Binding-site contacts:
Ligand atom PG contacts residue MG1 of chain 1.C at 3.2 Å.
Ligand atom O3G contacts residue GLY72 of chain 1.A at 2.7 Å (h-bond).
Ligand atom O3G contacts residue ASP26 of chain 1.A at 3.5 Å.
Ligand atom O1G contacts residue THR50 of chain 1.A at 3.0 Å (h-bond).
Ligand atom N2 contacts residue ASP138 of chain 1.A at 3.0 Å (salt-bridge).
Ligand atom O2' contacts residue LEU171 of chain 1.A at 3.3 Å.
Ligand atom O2A contacts residue ILE47 of chain 1.A at 3.6 Å.
Ligand atom O1A contacts residue THR32 of chain 1.A at 2.6 Å (h-bond).
Ligand atom C4' contacts residue ASN27 of chain 1.A at 3.3 Å.
Ligand atom N3B contacts residue MG1 of chain 1.C at 3.6 Å.
Ligand atom C5' contacts residue ASN27 of chain 1.A at 3.1 Å.
Ligand atom N1 contacts residue LYS136 of chain 1.A at 3.6 Å.
Ligand atom PB contacts residue MG1 of chain 1.C at 3.4 Å.
Ligand atom O2B contacts residue THR31 of chain 1.A at 3.0 Å (h-bond).
Ligand atom O4' contacts residue LYS136 of chain 1.A at 3.1 Å (salt-bridge).
Ligand atom C2 contacts residue LEU171 of chain 1.A at 3.5 Å (hydrophobic).
Ligand atom O2B contacts residue MG1 of chain 1.C at 2.0 Å.
Ligand atom O5' contacts residue THR32 of chain 1.A at 3.6 Å (h-bond).
Ligand atom O1B contacts residue SER28 of chain 1.A at 3.3 Å (h-bond).
Ligand atom O1A contacts residue THR31 of chain 1.A at 3.5 Å (h-bond).
Ligand atom PB contacts residue LYS30 of chain 1.A at 3.5 Å.
Ligand atom O6 contacts residue LYS136 of chain 1.A at 3.3 Å (salt-bridge).
Ligand atom O1B contacts residue LYS30 of chain 1.A at 2.7 Å (salt-bridge).
Ligand atom O3G contacts residue LYS30 of chain 1.A at 2.6 Å (salt-bridge).
Ligand atom PB contacts residue GLY29 of chain 1.A at 3.6 Å.
Ligand atom N7 contacts residue ASN135 of chain 1.A at 3.1 Å (h-bond).
Ligand atom C2 contacts residue ASP138 of chain 1.A at 3.6 Å.
Ligand atom O1B contacts residue GLY29 of chain 1.A at 2.9 Å (h-bond).
Ligand atom C5 contacts residue ASN135 of chain 1.A at 3.6 Å.
Ligand atom O6 contacts residue ASN169 of chain 1.A at 3.3 Å.
Ligand atom O6 contacts residue ASN135 of chain 1.A at 3.3 Å (h-bond).
Ligand atom O1A contacts residue GLY29 of chain 1.A at 3.4 Å.
Ligand atom N1 contacts residue ASP138 of chain 1.A at 2.8 Å (salt-bridge).
Ligand atom O1G contacts residue MG1 of chain 1.C at 2.0 Å.
Ligand atom O2B contacts residue LYS30 of chain 1.A at 3.6 Å.
Ligand atom C6 contacts residue ASP138 of chain 1.A at 3.6 Å.
Ligand atom C8 contacts residue THR32 of chain 1.A at 3.6 Å.
Ligand atom O6 contacts residue GLY170 of chain 1.A at 2.8 Å (h-bond).
Ligand atom O3A contacts residue GLY29 of chain 1.A at 3.1 Å (h-bond).
Ligand atom N3B contacts residue ASN27 of chain 1.A at 3.1 Å (h-bond).

A protein and the small-molecule ligand that binds it are described below.
Small molecule (SMILES): Nc1nc2c(ncn2[C@@H]2O[C@H](CO[P](=O)(O)O[P](=O)(O)NP(=O)(O)O)[C@@H](O)[C@H]2O)c(=O)[nH]1

Sequence of chain 1.A:
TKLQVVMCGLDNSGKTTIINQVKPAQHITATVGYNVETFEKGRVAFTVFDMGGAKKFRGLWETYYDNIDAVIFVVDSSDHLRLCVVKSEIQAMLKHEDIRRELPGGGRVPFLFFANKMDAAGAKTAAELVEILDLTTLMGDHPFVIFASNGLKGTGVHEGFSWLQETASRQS